The small molecule below binds the protein below.
Small molecule (SMILES): CC(=O)N[C@H]1[C@H](O[C@H]2[C@H](O)[C@@H](NC(C)=O)CO[C@@H]2CO[C@@H]2O[C@@H](C)[C@@H](O)[C@@H](O)[C@@H]2O)O[C@H](CO)[C@@H](O[C@@H]2O[C@H](CO)[C@@H](O)[C@H](O[C@H]3O[C@H](CO)[C@@H](O)[C@H](O)[C@@H]3O)[C@@H]2O)[C@@H]1O

Sequence of chain 28.E:
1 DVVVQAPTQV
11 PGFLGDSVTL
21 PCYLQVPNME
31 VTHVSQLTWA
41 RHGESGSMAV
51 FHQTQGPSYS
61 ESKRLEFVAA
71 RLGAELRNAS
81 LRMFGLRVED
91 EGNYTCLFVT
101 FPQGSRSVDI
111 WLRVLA

Binding-site contacts:
Ligand atom C5 contacts residue ASN93 of chain 28.E at 3.5 Å.
Ligand atom O3 contacts residue TRP111 of chain 28.E at 4.3 Å.
Ligand atom C6 contacts residue ASN93 of chain 28.E at 3.1 Å.
Ligand atom N2 contacts residue ASN93 of chain 28.E at 2.5 Å (h-bond).
Ligand atom C2 contacts residue ASN93 of chain 28.E at 1.8 Å.
Ligand atom O7 contacts residue ASN93 of chain 28.E at 3.9 Å.
Ligand atom N2 contacts residue GLY92 of chain 28.E at 4.2 Å.
Ligand atom C4 contacts residue TRP111 of chain 28.E at 4.0 Å (hydrophobic).
Ligand atom C7 contacts residue ASN93 of chain 28.E at 3.5 Å.
Ligand atom O3 contacts residue ASN93 of chain 28.E at 4.0 Å.
Ligand atom C1 contacts residue TRP111 of chain 28.E at 3.9 Å (hydrophobic).
Ligand atom C5 contacts residue ASN93 of chain 28.E at 4.0 Å.
Ligand atom C1 contacts residue ASN93 of chain 28.E at 1.4 Å.
Ligand atom N2 contacts residue TRP111 of chain 28.E at 3.5 Å.
Ligand atom C7 contacts residue GLY92 of chain 28.E at 4.2 Å.
Ligand atom C8 contacts residue TRP111 of chain 28.E at 3.3 Å (hydrophobic).
Ligand atom O5 contacts residue ASN93 of chain 28.E at 2.3 Å (h-bond).
Ligand atom O5 contacts residue TRP111 of chain 28.E at 4.3 Å.
Ligand atom C4 contacts residue ASN93 of chain 28.E at 3.6 Å.
Ligand atom C8 contacts residue GLY92 of chain 28.E at 3.6 Å.
Ligand atom O7 contacts residue TRP111 of chain 28.E at 3.6 Å.
Ligand atom C3 contacts residue TRP111 of chain 28.E at 3.7 Å (hydrophobic).
Ligand atom C2 contacts residue TRP111 of chain 28.E at 4.1 Å (hydrophobic).
Ligand atom O5 contacts residue ASN93 of chain 28.E at 4.1 Å.
Ligand atom C6 contacts residue HIS42 of chain 28.E at 4.3 Å.
Ligand atom C5 contacts residue TRP111 of chain 28.E at 3.7 Å (hydrophobic).
Ligand atom C7 contacts residue TRP111 of chain 28.E at 3.8 Å (hydrophobic).
Ligand atom C8 contacts residue GLU91 of chain 28.E at 3.8 Å.
Ligand atom O4 contacts residue TRP111 of chain 28.E at 3.4 Å.
Ligand atom C3 contacts residue ASN93 of chain 28.E at 3.1 Å.